Sequence of chain 3.EA:
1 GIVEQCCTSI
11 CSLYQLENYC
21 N

Sequence of chain 2.CA:
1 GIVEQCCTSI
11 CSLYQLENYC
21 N

This protein binds this small molecule.
Small molecule (SMILES): NCCc1c[nH]c2ccc(O)cc12

Sequence of chain 3.FA:
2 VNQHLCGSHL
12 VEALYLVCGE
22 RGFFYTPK

Sequence of chain 2.DA:
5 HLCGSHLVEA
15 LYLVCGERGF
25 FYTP

Binding-site contacts:
Ligand atom NZ contacts residue LEU13 of chain 3.EA at 4.0 Å.
Ligand atom CZ2 contacts residue TYR14 of chain 2.CA at 3.6 Å (hydrophobic).
Ligand atom NZ contacts residue TYR14 of chain 3.EA at 3.3 Å.
Ligand atom CA contacts residue TYR14 of chain 3.EA at 3.4 Å (hydrophobic).
Ligand atom NE1 contacts residue LEU13 of chain 3.EA at 3.9 Å.
Ligand atom CG contacts residue LEU13 of chain 3.EA at 3.7 Å (hydrophobic).
Ligand atom CE2 contacts residue GLU17 of chain 2.CA at 4.3 Å.
Ligand atom CB contacts residue LEU13 of chain 3.EA at 4.5 Å (hydrophobic).
Ligand atom CD1 contacts residue TYR14 of chain 2.CA at 4.5 Å (hydrophobic).
Ligand atom CD2 contacts residue TYR14 of chain 2.CA at 3.7 Å (hydrophobic).
Ligand atom CH2 contacts residue LEU13 of chain 2.CA at 3.6 Å (hydrophobic).
Ligand atom CE2 contacts residue TYR14 of chain 2.CA at 3.5 Å (hydrophobic).
Ligand atom CH2 contacts residue TYR14 of chain 2.CA at 3.5 Å (hydrophobic).
Ligand atom CD2 contacts residue LEU13 of chain 3.EA at 3.3 Å (hydrophobic).
Ligand atom CZ2 contacts residue LEU13 of chain 2.CA at 3.4 Å (hydrophobic).
Ligand atom CE3 contacts residue TYR14 of chain 2.CA at 3.9 Å (hydrophobic).
Ligand atom OH contacts residue LEU13 of chain 3.EA at 4.4 Å.
Ligand atom CZ3 contacts residue LEU13 of chain 3.EA at 3.8 Å (hydrophobic).
Ligand atom OH contacts residue TYR14 of chain 2.CA at 3.5 Å (h-bond).
Ligand atom CG contacts residue GLU17 of chain 2.CA at 4.0 Å.
Ligand atom NE1 contacts residue VAL18 of chain 2.DA at 4.2 Å.
Ligand atom CE2 contacts residue LEU13 of chain 2.CA at 4.2 Å (hydrophobic).
Ligand atom CZ2 contacts residue LEU13 of chain 3.EA at 3.7 Å (hydrophobic).
Ligand atom CA contacts residue GLU17 of chain 2.CA at 3.8 Å.
Ligand atom CD1 contacts residue LEU13 of chain 3.EA at 4.1 Å (hydrophobic).
Ligand atom CE2 contacts residue LEU13 of chain 3.EA at 3.4 Å (hydrophobic).
Ligand atom OH contacts residue VAL18 of chain 3.FA at 4.4 Å.
Ligand atom CD1 contacts residue GLU17 of chain 2.CA at 2.7 Å.
Ligand atom CH2 contacts residue LEU13 of chain 3.EA at 3.9 Å (hydrophobic).
Ligand atom CE3 contacts residue LEU13 of chain 3.EA at 3.5 Å (hydrophobic).
Ligand atom NE1 contacts residue LEU13 of chain 2.CA at 4.0 Å.
Ligand atom CG contacts residue TYR14 of chain 3.EA at 4.1 Å (hydrophobic).
Ligand atom CZ3 contacts residue TYR14 of chain 2.CA at 3.5 Å (hydrophobic).
Ligand atom NE1 contacts residue GLU17 of chain 2.CA at 2.9 Å (salt-bridge).
Ligand atom NE1 contacts residue TYR14 of chain 2.CA at 3.8 Å.
Ligand atom OH contacts residue GLU17 of chain 3.EA at 3.7 Å.
Ligand atom CG contacts residue TYR14 of chain 2.CA at 4.4 Å (hydrophobic).
Ligand atom CB contacts residue TYR14 of chain 3.EA at 2.9 Å (hydrophobic).